Binding-site contacts:
Ligand atom C5 contacts residue ARG167 of chain 1.A at 4.0 Å.
Ligand atom O5 contacts residue GLY171 of chain 1.A at 4.3 Å.
Ligand atom C3 contacts residue ASN56 of chain 1.A at 3.8 Å.
Ligand atom C3 contacts residue ARG167 of chain 1.A at 4.1 Å.
Ligand atom C5 contacts residue ARG167 of chain 1.A at 4.3 Å.
Ligand atom C8 contacts residue ASN56 of chain 1.A at 3.8 Å.
Ligand atom O4 contacts residue ARG167 of chain 1.A at 4.0 Å.
Ligand atom C8 contacts residue LEU170 of chain 1.A at 3.8 Å (hydrophobic).
Ligand atom C2 contacts residue ASN56 of chain 1.A at 2.4 Å.
Ligand atom C1 contacts residue ASN56 of chain 1.A at 1.4 Å.
Ligand atom C6 contacts residue LEU170 of chain 1.A at 3.8 Å (hydrophobic).
Ligand atom O5 contacts residue ARG167 of chain 1.A at 3.4 Å.
Ligand atom C4 contacts residue ARG167 of chain 1.A at 4.3 Å.
Ligand atom C8 contacts residue GLU61 of chain 1.A at 3.8 Å.
Ligand atom O7 contacts residue ASN56 of chain 1.A at 3.6 Å.
Ligand atom C7 contacts residue ASN56 of chain 1.A at 3.5 Å.
Ligand atom C1 contacts residue ARG167 of chain 1.A at 3.9 Å.
Ligand atom O5 contacts residue ARG167 of chain 1.A at 4.0 Å.
Ligand atom C7 contacts residue ARG167 of chain 1.A at 3.6 Å.
Ligand atom C6 contacts residue ARG167 of chain 1.A at 4.0 Å.
Ligand atom N2 contacts residue ASN56 of chain 1.A at 2.9 Å (h-bond).
Ligand atom O5 contacts residue ASN56 of chain 1.A at 2.3 Å (h-bond).
Ligand atom C1 contacts residue ARG167 of chain 1.A at 4.2 Å.
Ligand atom C4 contacts residue ASN56 of chain 1.A at 4.2 Å.
Ligand atom C8 contacts residue ARG167 of chain 1.A at 3.5 Å.
Ligand atom O7 contacts residue PHE57 of chain 1.A at 3.4 Å.
Ligand atom C7 contacts residue PHE57 of chain 1.A at 3.9 Å (hydrophobic).
Ligand atom C8 contacts residue PRO166 of chain 1.A at 4.2 Å (hydrophobic).
Ligand atom C8 contacts residue PHE57 of chain 1.A at 3.7 Å (hydrophobic).
Ligand atom O7 contacts residue ARG167 of chain 1.A at 2.9 Å (salt-bridge).
Ligand atom C6 contacts residue ASN174 of chain 1.A at 3.9 Å.
Ligand atom C5 contacts residue ASN56 of chain 1.A at 3.6 Å.
Ligand atom C6 contacts residue LEU170 of chain 1.A at 4.1 Å (hydrophobic).

Sequence of chain 1.A:
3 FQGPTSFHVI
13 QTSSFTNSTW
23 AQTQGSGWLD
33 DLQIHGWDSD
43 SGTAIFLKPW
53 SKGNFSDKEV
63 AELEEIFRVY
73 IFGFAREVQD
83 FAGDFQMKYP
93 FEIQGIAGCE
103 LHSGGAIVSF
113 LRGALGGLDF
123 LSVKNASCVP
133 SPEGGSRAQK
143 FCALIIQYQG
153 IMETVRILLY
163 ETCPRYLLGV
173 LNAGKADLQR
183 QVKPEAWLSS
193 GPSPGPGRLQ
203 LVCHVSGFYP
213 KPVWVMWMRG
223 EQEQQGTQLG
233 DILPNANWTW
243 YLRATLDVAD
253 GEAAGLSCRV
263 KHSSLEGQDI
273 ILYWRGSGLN

A small-molecule ligand and the protein it binds are described below.
Small molecule (SMILES): CC(=O)N[C@H]1[C@H](O[C@H]2[C@H](O[C@@H]3O[C@@H](C)[C@@H](O)[C@@H](O)[C@@H]3O)[C@@H](NC(C)=O)CO[C@@H]2CO[C@@H]2O[C@@H](C)[C@@H](O)[C@@H](O)[C@@H]2O)O[C@H](CO)[C@@H](O[C@@H]2O[C@H](CO[C@H]3O[C@H](CO)[C@@H](O)[C@H](O)[C@@H]3O)[C@@H](O)[C@H](O[C@H]3O[C@H](CO)[C@@H](O)[C@H](O)[C@@H]3O)[C@@H]2O)[C@@H]1O